A small-molecule ligand and the protein it binds are described below.
Small molecule (SMILES): CC(=O)N[C@H]1[C@@H](O[P](=O)(O)O[P](=O)(O)OC[C@H]2O[C@@H](n3ccc(=O)[nH]c3=O)[C@H](O)[C@@H]2O)O[C@H](CO)[C@@H](O)[C@@H]1O[C@H](C)C(=O)O

Binding-site contacts:
Ligand atom O4 contacts residue ASP305 of chain 1.C at 2.9 Å (salt-bridge).
Ligand atom O4 contacts residue PHE328 of chain 1.C at 3.5 Å.
Ligand atom O2U contacts residue PRO121 of chain 1.C at 3.3 Å.
Ligand atom O3D contacts residue VAL327 of chain 1.C at 2.9 Å (h-bond).
Ligand atom O1A contacts residue SER162 of chain 1.C at 2.8 Å (h-bond).
Ligand atom O2D contacts residue ALA119 of chain 1.C at 2.9 Å (h-bond).
Ligand atom C4U contacts residue ASP123 of chain 1.C at 3.3 Å.
Ligand atom O2E contacts residue LEU370 of chain 1.C at 3.6 Å.
Ligand atom O3 contacts residue ASN23 of chain 1.C at 3.5 Å (h-bond).
Ligand atom O1E contacts residue ASN23 of chain 1.C at 3.1 Å (h-bond).
Ligand atom O3 contacts residue ASP305 of chain 1.C at 3.4 Å (salt-bridge).
Ligand atom C8 contacts residue ASN23 of chain 1.C at 3.6 Å.
Ligand atom O2A contacts residue SER162 of chain 1.C at 3.6 Å.
Ligand atom O4U contacts residue LEU124 of chain 1.C at 2.7 Å (h-bond).
Ligand atom C3E contacts residue ARG331 of chain 1.C at 3.6 Å.
Ligand atom C2U contacts residue PRO121 of chain 1.C at 3.6 Å (hydrophobic).
Ligand atom C7 contacts residue ASN23 of chain 1.C at 3.5 Å.
Ligand atom C2U contacts residue ASP123 of chain 1.C at 3.6 Å.
Ligand atom O2A contacts residue VAL163 of chain 1.C at 2.8 Å (h-bond).
Ligand atom C5U contacts residue PRO121 of chain 1.C at 3.3 Å (hydrophobic).
Ligand atom C4 contacts residue ASP305 of chain 1.C at 3.4 Å.
Ligand atom O4U contacts residue PRO121 of chain 1.C at 3.4 Å (h-bond).
Ligand atom C2 contacts residue ASN23 of chain 1.C at 3.6 Å.
Ligand atom O1A contacts residue VAL163 of chain 1.C at 3.6 Å.
Ligand atom O1B contacts residue GLY164 of chain 1.C at 2.9 Å (h-bond).
Ligand atom O1E contacts residue LYS22 of chain 1.C at 2.5 Å (salt-bridge).
Ligand atom O2E contacts residue LYS22 of chain 1.C at 3.7 Å.
Ligand atom O4 contacts residue THR304 of chain 1.C at 3.6 Å.
Ligand atom O7 contacts residue TRP95 of chain 1.C at 3.6 Å.
Ligand atom C5U contacts residue SER162 of chain 1.C at 3.5 Å.
Ligand atom O4U contacts residue VAL122 of chain 1.C at 3.1 Å.
Ligand atom N3U contacts residue PRO121 of chain 1.C at 3.2 Å (h-bond).
Ligand atom C4U contacts residue PRO121 of chain 1.C at 3.0 Å (hydrophobic).
Ligand atom N3U contacts residue ASP123 of chain 1.C at 2.5 Å (salt-bridge).
Ligand atom O7 contacts residue ASN23 of chain 1.C at 3.2 Å.
Ligand atom O4U contacts residue ASP123 of chain 1.C at 3.1 Å (salt-bridge).
Ligand atom O1A contacts residue GLY164 of chain 1.C at 3.5 Å (h-bond).
Ligand atom C1E contacts residue LYS22 of chain 1.C at 3.5 Å.
Ligand atom PA contacts residue VAL163 of chain 1.C at 3.7 Å.
Ligand atom O2B contacts residue ARG120 of chain 1.C at 2.9 Å (salt-bridge).

Sequence of chain 1.C:
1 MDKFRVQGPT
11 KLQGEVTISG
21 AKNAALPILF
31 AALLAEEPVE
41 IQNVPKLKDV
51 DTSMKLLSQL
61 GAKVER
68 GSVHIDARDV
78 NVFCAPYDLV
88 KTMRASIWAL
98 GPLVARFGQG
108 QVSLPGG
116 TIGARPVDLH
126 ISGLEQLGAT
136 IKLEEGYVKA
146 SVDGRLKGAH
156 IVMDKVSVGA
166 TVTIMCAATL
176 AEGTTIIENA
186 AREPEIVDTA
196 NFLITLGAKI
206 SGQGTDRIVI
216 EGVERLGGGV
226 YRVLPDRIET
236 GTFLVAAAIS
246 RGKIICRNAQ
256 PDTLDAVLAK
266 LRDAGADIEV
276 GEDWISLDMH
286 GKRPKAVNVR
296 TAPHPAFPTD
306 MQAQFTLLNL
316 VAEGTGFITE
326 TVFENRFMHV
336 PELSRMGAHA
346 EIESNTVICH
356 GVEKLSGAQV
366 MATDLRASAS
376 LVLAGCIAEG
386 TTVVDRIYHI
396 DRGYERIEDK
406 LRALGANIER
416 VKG